A small-molecule ligand and the protein it binds are described below.
Small molecule (SMILES): N[C@@H]1[C@@H](O)[C@H](O)[C@@H](CO)O[C@H]1c1nc(-c2ccc3ccccc3c2)n[nH]1

Sequence of chain 2.A:
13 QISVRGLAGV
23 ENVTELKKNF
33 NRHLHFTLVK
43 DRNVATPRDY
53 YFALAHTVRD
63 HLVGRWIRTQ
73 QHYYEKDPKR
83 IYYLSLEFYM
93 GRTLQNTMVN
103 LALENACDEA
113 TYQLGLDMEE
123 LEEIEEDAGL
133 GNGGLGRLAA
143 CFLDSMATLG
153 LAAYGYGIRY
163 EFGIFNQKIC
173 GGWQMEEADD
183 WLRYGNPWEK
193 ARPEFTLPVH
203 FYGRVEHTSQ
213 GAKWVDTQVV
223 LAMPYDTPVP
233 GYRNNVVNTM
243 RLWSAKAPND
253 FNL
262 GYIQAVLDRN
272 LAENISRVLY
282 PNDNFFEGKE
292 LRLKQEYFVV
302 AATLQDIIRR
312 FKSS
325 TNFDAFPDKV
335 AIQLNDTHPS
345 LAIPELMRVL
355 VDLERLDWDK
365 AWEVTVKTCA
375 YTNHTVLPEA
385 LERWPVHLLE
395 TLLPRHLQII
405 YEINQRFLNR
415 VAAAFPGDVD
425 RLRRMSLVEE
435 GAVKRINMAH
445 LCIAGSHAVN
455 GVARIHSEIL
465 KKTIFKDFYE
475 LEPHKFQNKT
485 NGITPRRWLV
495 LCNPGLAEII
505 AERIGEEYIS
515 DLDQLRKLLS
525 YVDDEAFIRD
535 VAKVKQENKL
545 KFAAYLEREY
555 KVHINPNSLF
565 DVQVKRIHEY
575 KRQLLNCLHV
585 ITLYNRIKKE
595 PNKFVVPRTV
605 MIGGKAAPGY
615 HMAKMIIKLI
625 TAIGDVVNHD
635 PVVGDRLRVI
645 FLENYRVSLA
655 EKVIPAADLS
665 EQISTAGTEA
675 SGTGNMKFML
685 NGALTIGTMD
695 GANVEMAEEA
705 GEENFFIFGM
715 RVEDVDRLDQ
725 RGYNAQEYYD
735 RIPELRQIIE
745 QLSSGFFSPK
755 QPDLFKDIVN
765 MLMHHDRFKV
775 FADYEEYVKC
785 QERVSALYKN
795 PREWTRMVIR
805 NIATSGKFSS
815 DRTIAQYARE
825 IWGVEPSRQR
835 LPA

Binding-site contacts:
Ligand atom C4 contacts residue ASN285 of chain 2.A at 3.7 Å.
Ligand atom N2 contacts residue ASN285 of chain 2.A at 3.2 Å (h-bond).
Ligand atom N3 contacts residue ASN285 of chain 2.A at 3.4 Å (h-bond).
Ligand atom O6' contacts residue LEU140 of chain 2.A at 3.6 Å.
Ligand atom O3' contacts residue GLU673 of chain 2.A at 2.9 Å (salt-bridge).
Ligand atom C11 contacts residue ASN285 of chain 2.A at 3.5 Å.
Ligand atom O4' contacts residue ASN485 of chain 2.A at 3.5 Å (h-bond).
Ligand atom O6' contacts residue ASN485 of chain 2.A at 2.8 Å (h-bond).
Ligand atom C10 contacts residue GLU89 of chain 2.A at 3.7 Å.
Ligand atom C6' contacts residue ASN485 of chain 2.A at 3.3 Å.
Ligand atom C1 contacts residue ASN285 of chain 2.A at 3.5 Å.
Ligand atom C3' contacts residue GLU673 of chain 2.A at 3.5 Å.
Ligand atom O3' contacts residue SER675 of chain 2.A at 2.9 Å (h-bond).
Ligand atom C7 contacts residue ASN285 of chain 2.A at 3.5 Å.
Ligand atom C9 contacts residue HIS342 of chain 2.A at 3.5 Å.
Ligand atom C15 contacts residue ARG293 of chain 2.A at 3.7 Å.
Ligand atom N2 contacts residue HIS378 of chain 2.A at 2.9 Å (h-bond).
Ligand atom C13 contacts residue PHE286 of chain 2.A at 3.5 Å (hydrophobic).
Ligand atom N2' contacts residue GLU673 of chain 2.A at 3.0 Å (salt-bridge).
Ligand atom C2' contacts residue HIS378 of chain 2.A at 3.7 Å.
Ligand atom C3' contacts residue GLY676 of chain 2.A at 3.7 Å.
Ligand atom C14 contacts residue ARG293 of chain 2.A at 3.6 Å.
Ligand atom C14 contacts residue PHE286 of chain 2.A at 3.6 Å (hydrophobic).
Ligand atom O4' contacts residue GLY676 of chain 2.A at 2.8 Å (h-bond).
Ligand atom O6' contacts residue HIS378 of chain 2.A at 2.7 Å (h-bond).
Ligand atom N2' contacts residue TYR574 of chain 2.A at 3.2 Å (h-bond).
Ligand atom C8 contacts residue HIS342 of chain 2.A at 3.4 Å.
Ligand atom C12 contacts residue ALA384 of chain 2.A at 3.6 Å (hydrophobic).
Ligand atom O5' contacts residue LEU137 of chain 2.A at 3.7 Å.
Ligand atom N5 contacts residue LEU137 of chain 2.A at 3.5 Å.
Ligand atom O3' contacts residue ALA674 of chain 2.A at 3.2 Å (h-bond).
Ligand atom C6' contacts residue HIS378 of chain 2.A at 3.5 Å.
Ligand atom C12 contacts residue HIS342 of chain 2.A at 3.3 Å.
Ligand atom C13 contacts residue HIS342 of chain 2.A at 3.6 Å.
Ligand atom C10 contacts residue ASN283 of chain 2.A at 3.5 Å.
Ligand atom O3' contacts residue GLY676 of chain 2.A at 2.8 Å (h-bond).
Ligand atom N2' contacts residue ASN285 of chain 2.A at 3.0 Å (h-bond).
Ligand atom O4' contacts residue SER675 of chain 2.A at 3.5 Å.
Ligand atom C6 contacts residue ASN285 of chain 2.A at 3.4 Å.
Ligand atom C15 contacts residue ASN283 of chain 2.A at 3.6 Å.